Sequence of chain 1.A:
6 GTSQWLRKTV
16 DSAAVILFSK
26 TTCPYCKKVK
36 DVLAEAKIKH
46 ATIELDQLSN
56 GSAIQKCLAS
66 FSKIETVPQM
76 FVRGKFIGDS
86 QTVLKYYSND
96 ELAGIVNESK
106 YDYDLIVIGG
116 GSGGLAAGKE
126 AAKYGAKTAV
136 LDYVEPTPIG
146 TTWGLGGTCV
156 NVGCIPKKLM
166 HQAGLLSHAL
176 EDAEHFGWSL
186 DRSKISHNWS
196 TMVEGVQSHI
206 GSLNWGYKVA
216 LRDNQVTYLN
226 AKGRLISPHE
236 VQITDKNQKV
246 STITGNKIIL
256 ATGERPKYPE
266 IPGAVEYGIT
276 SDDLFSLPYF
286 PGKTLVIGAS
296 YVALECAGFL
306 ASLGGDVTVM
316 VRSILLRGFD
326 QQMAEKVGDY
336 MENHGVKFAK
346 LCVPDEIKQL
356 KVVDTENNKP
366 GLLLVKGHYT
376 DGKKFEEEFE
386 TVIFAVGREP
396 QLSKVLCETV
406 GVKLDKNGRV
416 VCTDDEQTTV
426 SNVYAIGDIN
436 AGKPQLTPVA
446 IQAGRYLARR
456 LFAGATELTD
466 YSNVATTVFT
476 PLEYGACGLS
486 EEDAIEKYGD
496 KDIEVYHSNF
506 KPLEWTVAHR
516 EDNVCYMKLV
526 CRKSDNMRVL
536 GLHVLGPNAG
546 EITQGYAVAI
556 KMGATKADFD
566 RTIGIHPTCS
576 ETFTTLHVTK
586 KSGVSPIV

The protein below binds the small molecule below.
Small molecule (SMILES): C=C1C(=O)C=Cc2ccccc21

Binding-site contacts:
Ligand atom C05 contacts residue GLU337 of chain 1.A at 3.9 Å.
Ligand atom C02 contacts residue LEU320 of chain 1.A at 3.5 Å (hydrophobic).
Ligand atom C05 contacts residue LYS345 of chain 1.A at 3.6 Å.
Ligand atom C09 contacts residue LYS345 of chain 1.A at 4.3 Å.
Ligand atom C06 contacts residue LYS345 of chain 1.A at 4.5 Å.
Ligand atom C07 contacts residue VAL316 of chain 1.A at 4.0 Å (hydrophobic).
Ligand atom C08 contacts residue GLU330 of chain 1.A at 4.2 Å.
Ligand atom C08 contacts residue ASP334 of chain 1.A at 3.6 Å.
Ligand atom C10 contacts residue LYS345 of chain 1.A at 4.3 Å.
Ligand atom C03 contacts residue LEU320 of chain 1.A at 3.5 Å (hydrophobic).
Ligand atom C10 contacts residue VAL316 of chain 1.A at 3.8 Å (hydrophobic).
Ligand atom C10 contacts residue SER318 of chain 1.A at 4.2 Å.
Ligand atom C09 contacts residue LEU320 of chain 1.A at 4.1 Å (hydrophobic).
Ligand atom C05 contacts residue LEU320 of chain 1.A at 3.9 Å (hydrophobic).
Ligand atom C09 contacts residue ASP334 of chain 1.A at 3.9 Å.
Ligand atom C08 contacts residue LEU320 of chain 1.A at 4.1 Å (hydrophobic).
Ligand atom C07 contacts residue PHE343 of chain 1.A at 3.1 Å (hydrophobic).
Ligand atom C09 contacts residue GLY333 of chain 1.A at 3.6 Å.
Ligand atom C12 contacts residue GLU330 of chain 1.A at 3.7 Å.
Ligand atom C04 contacts residue LEU320 of chain 1.A at 3.8 Å (hydrophobic).
Ligand atom O01 contacts residue GLU330 of chain 1.A at 3.4 Å (salt-bridge).
Ligand atom C09 contacts residue GLU337 of chain 1.A at 3.6 Å.
Ligand atom C07 contacts residue LYS345 of chain 1.A at 3.6 Å.
Ligand atom O01 contacts residue ASP334 of chain 1.A at 2.6 Å (salt-bridge).
Ligand atom C05 contacts residue PHE343 of chain 1.A at 3.6 Å (hydrophobic).
Ligand atom C02 contacts residue LYS345 of chain 1.A at 4.2 Å.
Ligand atom C03 contacts residue PHE343 of chain 1.A at 3.9 Å (hydrophobic).
Ligand atom C03 contacts residue LYS345 of chain 1.A at 3.6 Å.
Ligand atom C06 contacts residue LEU320 of chain 1.A at 3.7 Å (hydrophobic).
Ligand atom C11 contacts residue LEU320 of chain 1.A at 3.6 Å (hydrophobic).
Ligand atom C07 contacts residue LEU320 of chain 1.A at 3.8 Å (hydrophobic).
Ligand atom C11 contacts residue LYS345 of chain 1.A at 3.6 Å.
Ligand atom C08 contacts residue GLY333 of chain 1.A at 4.3 Å.
Ligand atom C11 contacts residue VAL316 of chain 1.A at 3.5 Å (hydrophobic).
Ligand atom C10 contacts residue LEU320 of chain 1.A at 3.8 Å (hydrophobic).
Ligand atom C12 contacts residue LEU320 of chain 1.A at 4.4 Å (hydrophobic).
Ligand atom C11 contacts residue PHE343 of chain 1.A at 4.0 Å (hydrophobic).
Ligand atom O01 contacts residue GLY333 of chain 1.A at 4.2 Å.
Ligand atom C05 contacts residue GLY333 of chain 1.A at 4.4 Å.